This small molecule binds to this protein.
Small molecule (SMILES): C[C@@](O)(CCO[P](=O)(O)OP(=O)(O)O)CC(=O)O

Binding-site contacts:
Ligand atom PB contacts residue SER142 of chain 1.E at 3.8 Å.
Ligand atom C1 contacts residue TYR21 of chain 1.E at 3.8 Å (hydrophobic).
Ligand atom PB contacts residue ARG30 of chain 1.E at 3.6 Å.
Ligand atom O2A contacts residue SER144 of chain 1.E at 2.8 Å (h-bond).
Ligand atom O1A contacts residue SER142 of chain 1.E at 3.6 Å.
Ligand atom C2 contacts residue TYR21 of chain 1.E at 3.3 Å (hydrophobic).
Ligand atom C1 contacts residue ARG147 of chain 1.E at 3.4 Å.
Ligand atom O6 contacts residue HIS198 of chain 1.E at 3.1 Å (h-bond).
Ligand atom PA contacts residue SER144 of chain 1.E at 3.8 Å.
Ligand atom O5 contacts residue HIS198 of chain 1.E at 3.1 Å (h-bond).
Ligand atom O1 contacts residue LYS20 of chain 1.E at 3.7 Å.
Ligand atom O6 contacts residue SER194 of chain 1.E at 3.2 Å (h-bond).
Ligand atom O1B contacts residue THR195 of chain 1.E at 2.8 Å (h-bond).
Ligand atom O2 contacts residue ALA17 of chain 1.E at 3.6 Å.
Ligand atom PA contacts residue SER194 of chain 1.E at 3.6 Å.
Ligand atom O2B contacts residue GLY143 of chain 1.E at 2.9 Å (h-bond).
Ligand atom C4 contacts residue TYR21 of chain 1.E at 3.3 Å (hydrophobic).
Ligand atom O2B contacts residue TYR21 of chain 1.E at 3.6 Å.
Ligand atom O5 contacts residue TYR21 of chain 1.E at 3.7 Å.
Ligand atom O1 contacts residue TYR21 of chain 1.E at 2.9 Å (h-bond).
Ligand atom C1 contacts residue ALA17 of chain 1.E at 3.4 Å (hydrophobic).
Ligand atom O3B contacts residue ARG75 of chain 1.E at 3.3 Å (salt-bridge).
Ligand atom C3A contacts residue ALA285 of chain 1.E at 3.6 Å (hydrophobic).
Ligand atom O2A contacts residue GLY143 of chain 1.E at 3.7 Å.
Ligand atom PA contacts residue HIS198 of chain 1.E at 3.7 Å.
Ligand atom O2A contacts residue TYR21 of chain 1.E at 3.4 Å.
Ligand atom O1B contacts residue SER194 of chain 1.E at 3.8 Å.
Ligand atom O3A contacts residue ASP284 of chain 1.E at 3.2 Å.
Ligand atom O1A contacts residue SER144 of chain 1.E at 3.8 Å.
Ligand atom C3A contacts residue MET244 of chain 1.E at 3.8 Å (hydrophobic).
Ligand atom O1B contacts residue HIS198 of chain 1.E at 3.8 Å.
Ligand atom O1B contacts residue ARG30 of chain 1.E at 3.3 Å (salt-bridge).
Ligand atom C2 contacts residue ASP284 of chain 1.E at 3.8 Å.
Ligand atom O3B contacts residue SER142 of chain 1.E at 2.8 Å (h-bond).
Ligand atom O1A contacts residue SER194 of chain 1.E at 3.1 Å (h-bond).
Ligand atom O1 contacts residue ARG147 of chain 1.E at 3.1 Å (salt-bridge).
Ligand atom O2B contacts residue ARG30 of chain 1.E at 2.6 Å (salt-bridge).
Ligand atom O1 contacts residue ALA17 of chain 1.E at 2.9 Å.
Ligand atom O2 contacts residue ARG147 of chain 1.E at 2.9 Å (salt-bridge).
Ligand atom O2A contacts residue SER142 of chain 1.E at 3.4 Å (h-bond).

Sequence of chain 1.E:
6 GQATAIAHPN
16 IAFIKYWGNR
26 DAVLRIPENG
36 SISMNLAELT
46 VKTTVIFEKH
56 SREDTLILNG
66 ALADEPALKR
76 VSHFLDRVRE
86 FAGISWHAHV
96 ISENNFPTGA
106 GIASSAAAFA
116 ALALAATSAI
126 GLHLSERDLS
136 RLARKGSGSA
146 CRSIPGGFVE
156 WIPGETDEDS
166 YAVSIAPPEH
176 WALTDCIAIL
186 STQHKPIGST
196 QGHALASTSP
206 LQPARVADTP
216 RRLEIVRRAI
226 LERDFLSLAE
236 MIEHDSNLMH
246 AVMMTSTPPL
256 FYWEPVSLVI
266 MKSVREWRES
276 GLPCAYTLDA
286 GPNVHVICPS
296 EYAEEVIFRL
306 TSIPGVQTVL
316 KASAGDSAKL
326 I